Sequence of chain 1.C:
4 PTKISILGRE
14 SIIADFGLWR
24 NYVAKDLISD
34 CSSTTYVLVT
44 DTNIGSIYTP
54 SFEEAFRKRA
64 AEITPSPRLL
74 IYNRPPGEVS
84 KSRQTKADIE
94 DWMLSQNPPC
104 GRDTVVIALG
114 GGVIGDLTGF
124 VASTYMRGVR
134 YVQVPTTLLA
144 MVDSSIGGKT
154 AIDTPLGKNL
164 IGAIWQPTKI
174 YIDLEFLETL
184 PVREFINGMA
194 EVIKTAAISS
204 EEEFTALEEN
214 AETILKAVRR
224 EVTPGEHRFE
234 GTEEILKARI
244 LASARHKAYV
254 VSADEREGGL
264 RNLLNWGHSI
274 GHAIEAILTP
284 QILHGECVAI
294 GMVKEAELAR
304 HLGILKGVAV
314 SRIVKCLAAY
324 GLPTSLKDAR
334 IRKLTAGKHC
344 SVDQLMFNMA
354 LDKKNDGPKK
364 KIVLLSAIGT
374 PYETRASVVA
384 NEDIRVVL

Binding-site contacts:
Ligand atom C3 contacts residue LEU267 of chain 2.C at 3.7 Å (hydrophobic).
Ligand atom O93 contacts residue ASN268 of chain 2.C at 3.0 Å (h-bond).
Ligand atom C4 contacts residue HIS271 of chain 2.C at 3.3 Å.
Ligand atom O92 contacts residue ASN162 of chain 2.C at 3.0 Å (h-bond).
Ligand atom O91 contacts residue LYS152 of chain 2.C at 3.1 Å (salt-bridge).
Ligand atom O12 contacts residue LYS250 of chain 2.C at 2.7 Å (salt-bridge).
Ligand atom C4 contacts residue ASP146 of chain 2.C at 3.8 Å.
Ligand atom C4 contacts residue LEU267 of chain 2.C at 3.8 Å (hydrophobic).
Ligand atom O4 contacts residue LYS197 of chain 2.C at 3.2 Å (salt-bridge).
Ligand atom C1 contacts residue ARG264 of chain 2.C at 3.6 Å.
Ligand atom O4 contacts residue GLU194 of chain 2.C at 2.8 Å (salt-bridge).
Ligand atom O4 contacts residue ZN1 of chain 2.K at 2.3 Å.
Ligand atom C7 contacts residue ASN162 of chain 2.C at 3.7 Å.
Ligand atom C6 contacts residue ASN268 of chain 2.C at 3.6 Å.
Ligand atom O11 contacts residue ARG264 of chain 2.C at 2.8 Å (salt-bridge).
Ligand atom O5 contacts residue ZN1 of chain 2.K at 2.4 Å.
Ligand atom O5 contacts residue HIS271 of chain 2.C at 3.2 Å (h-bond).
Ligand atom C1 contacts residue LYS152 of chain 2.C at 3.6 Å.
Ligand atom O12 contacts residue LEU267 of chain 2.C at 3.8 Å.
Ligand atom P1 contacts residue ARG130 of chain 1.C at 3.5 Å.
Ligand atom O2 contacts residue ASN268 of chain 2.C at 3.0 Å (h-bond).
Ligand atom O11 contacts residue LEU267 of chain 2.C at 3.6 Å.
Ligand atom O93 contacts residue HIS275 of chain 2.C at 3.3 Å.
Ligand atom O12 contacts residue ARG264 of chain 2.C at 3.1 Å (salt-bridge).
Ligand atom C1 contacts residue LEU267 of chain 2.C at 3.8 Å (hydrophobic).
Ligand atom C1 contacts residue LYS250 of chain 2.C at 3.8 Å.
Ligand atom C8 contacts residue LYS152 of chain 2.C at 3.6 Å.
Ligand atom C5 contacts residue ZN1 of chain 2.K at 3.2 Å.
Ligand atom O91 contacts residue ARG130 of chain 1.C at 2.7 Å (salt-bridge).
Ligand atom O2 contacts residue LEU267 of chain 2.C at 3.3 Å (h-bond).
Ligand atom O5 contacts residue HIS287 of chain 2.C at 3.1 Å (h-bond).
Ligand atom O92 contacts residue ARG130 of chain 1.C at 3.2 Å (salt-bridge).
Ligand atom C4 contacts residue ZN1 of chain 2.K at 3.2 Å.
Ligand atom O92 contacts residue HIS275 of chain 2.C at 3.8 Å.
Ligand atom C4 contacts residue LYS197 of chain 2.C at 3.8 Å.
Ligand atom O4 contacts residue HIS271 of chain 2.C at 3.0 Å (h-bond).
Ligand atom C3 contacts residue ASP146 of chain 2.C at 3.4 Å.
Ligand atom O11 contacts residue LYS152 of chain 2.C at 2.9 Å (salt-bridge).
Ligand atom O4 contacts residue ASP146 of chain 2.C at 2.8 Å (salt-bridge).
Ligand atom O92 contacts residue LYS356 of chain 2.C at 2.9 Å (salt-bridge).

Sequence of chain 2.C:
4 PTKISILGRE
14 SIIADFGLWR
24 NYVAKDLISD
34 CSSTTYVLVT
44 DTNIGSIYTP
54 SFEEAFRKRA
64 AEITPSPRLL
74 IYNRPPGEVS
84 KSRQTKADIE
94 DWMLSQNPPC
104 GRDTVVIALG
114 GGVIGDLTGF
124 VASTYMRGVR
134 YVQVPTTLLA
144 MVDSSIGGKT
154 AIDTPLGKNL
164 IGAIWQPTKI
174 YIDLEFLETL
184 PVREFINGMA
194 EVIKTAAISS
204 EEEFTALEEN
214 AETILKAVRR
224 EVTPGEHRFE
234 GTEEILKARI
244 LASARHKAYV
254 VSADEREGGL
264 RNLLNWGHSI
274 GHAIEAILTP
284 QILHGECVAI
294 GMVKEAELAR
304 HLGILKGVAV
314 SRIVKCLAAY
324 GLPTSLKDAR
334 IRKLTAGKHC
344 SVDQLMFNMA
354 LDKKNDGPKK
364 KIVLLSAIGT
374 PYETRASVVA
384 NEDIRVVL

A small-molecule ligand and the protein it binds are described below.
Small molecule (SMILES): O=C(O)[C@]1(O)C[C@H](CP(=O)(O)O)[C@@H](O)[C@H](O)C1